Binding-site contacts:
Ligand atom O5 contacts residue TRP147 of chain 1.B at 2.8 Å (h-bond).
Ligand atom C8 contacts residue LEU87 of chain 1.B at 3.9 Å (hydrophobic).
Ligand atom O2 contacts residue ARG90 of chain 1.B at 2.7 Å (salt-bridge).
Ligand atom C6 contacts residue SER86 of chain 1.B at 3.7 Å.
Ligand atom C11 contacts residue PHE153 of chain 1.B at 3.4 Å (hydrophobic).
Ligand atom O1 contacts residue SER86 of chain 1.B at 2.6 Å (h-bond).
Ligand atom C7 contacts residue LEU87 of chain 1.B at 3.5 Å (hydrophobic).
Ligand atom C11 contacts residue TYR85 of chain 1.B at 3.7 Å (hydrophobic).
Ligand atom C10 contacts residue PHE153 of chain 1.B at 3.8 Å (hydrophobic).
Ligand atom C4 contacts residue ARG124 of chain 1.B at 3.9 Å.
Ligand atom O1 contacts residue LEU87 of chain 1.B at 3.3 Å (h-bond).
Ligand atom C9 contacts residue PHE23 of chain 1.B at 4.0 Å (hydrophobic).
Ligand atom O5 contacts residue PHE153 of chain 1.B at 3.6 Å.
Ligand atom O2 contacts residue LEU87 of chain 1.B at 3.7 Å.
Ligand atom C7 contacts residue ARG90 of chain 1.B at 3.8 Å.
Ligand atom C7 contacts residue SER86 of chain 1.B at 3.6 Å.
Ligand atom C3 contacts residue ARG124 of chain 1.B at 4.1 Å.
Ligand atom O4 contacts residue TYR85 of chain 1.B at 2.7 Å (h-bond).
Ligand atom C6 contacts residue TRP147 of chain 1.B at 4.0 Å (hydrophobic).
Ligand atom O4 contacts residue PHE153 of chain 1.B at 3.6 Å.
Ligand atom C10 contacts residue TRP147 of chain 1.B at 3.7 Å (hydrophobic).
Ligand atom C11 contacts residue TYR148 of chain 1.B at 3.5 Å (hydrophobic).
Ligand atom C9 contacts residue TYR85 of chain 1.B at 3.6 Å (hydrophobic).
Ligand atom C10 contacts residue PHE23 of chain 1.B at 3.4 Å (hydrophobic).
Ligand atom O3 contacts residue PHE23 of chain 1.B at 2.8 Å (h-bond).
Ligand atom O5 contacts residue SER24 of chain 1.B at 3.9 Å.
Ligand atom O3 contacts residue GLY22 of chain 1.B at 3.6 Å.
Ligand atom O4 contacts residue TYR148 of chain 1.B at 3.8 Å.
Ligand atom C8 contacts residue SER86 of chain 1.B at 2.9 Å.
Ligand atom O3 contacts residue SER86 of chain 1.B at 3.2 Å.
Ligand atom C11 contacts residue TRP147 of chain 1.B at 3.7 Å (hydrophobic).
Ligand atom C11 contacts residue PHE23 of chain 1.B at 3.5 Å (hydrophobic).
Ligand atom C1 contacts residue SER86 of chain 1.B at 3.3 Å.
Ligand atom C2 contacts residue SER86 of chain 1.B at 4.0 Å.
Ligand atom O9 contacts residue TRP147 of chain 1.B at 3.5 Å.
Ligand atom O5 contacts residue PHE23 of chain 1.B at 3.6 Å (h-bond).
Ligand atom C8 contacts residue PHE23 of chain 1.B at 3.6 Å (hydrophobic).
Ligand atom O5 contacts residue TYR148 of chain 1.B at 2.6 Å (h-bond).
Ligand atom C9 contacts residue SER86 of chain 1.B at 3.2 Å.
Ligand atom O3 contacts residue LEU87 of chain 1.B at 2.9 Å (h-bond).

Sequence of chain 1.B:
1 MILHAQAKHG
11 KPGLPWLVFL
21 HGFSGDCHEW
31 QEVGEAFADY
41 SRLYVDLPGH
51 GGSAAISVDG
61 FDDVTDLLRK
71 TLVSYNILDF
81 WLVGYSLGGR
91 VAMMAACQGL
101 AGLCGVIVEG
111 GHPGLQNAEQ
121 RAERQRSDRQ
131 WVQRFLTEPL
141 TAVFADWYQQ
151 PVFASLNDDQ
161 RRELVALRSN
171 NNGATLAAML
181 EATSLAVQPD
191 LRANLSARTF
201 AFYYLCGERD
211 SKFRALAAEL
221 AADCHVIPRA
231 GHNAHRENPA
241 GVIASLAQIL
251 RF

The protein below binds the small molecule below.
Small molecule (SMILES): O=C(O)CCC(=O)C1=CC=C[C@@H](O)[C@@H]1C(=O)O